The protein below binds the small molecule below.
Small molecule (SMILES): CC(=O)N[C@H]1[C@@H](O[P](=O)(O)O[P](=O)(O)OC[C@H]2O[C@@H](n3ccc(=O)[nH]c3=O)[C@H](O)[C@@H]2O)O[C@H](CO)[C@@H](O)[C@@H]1O

Binding-site contacts:
Ligand atom PB contacts residue MN1 of chain 1.N at 3.2 Å.
Ligand atom O2B contacts residue SER340 of chain 1.D at 3.1 Å (h-bond).
Ligand atom N1 contacts residue PHE203 of chain 1.D at 3.5 Å.
Ligand atom C3' contacts residue ASN272 of chain 1.D at 3.5 Å.
Ligand atom C4 contacts residue TRP65 of chain 1.D at 3.4 Å (hydrophobic).
Ligand atom C4' contacts residue ASP204 of chain 1.D at 3.5 Å.
Ligand atom C2' contacts residue ASP239 of chain 1.D at 3.4 Å.
Ligand atom C6 contacts residue PHE203 of chain 1.D at 3.5 Å (hydrophobic).
Ligand atom O3' contacts residue ARG207 of chain 1.D at 2.8 Å (salt-bridge).
Ligand atom O2A contacts residue TYR88 of chain 1.D at 2.5 Å (h-bond).
Ligand atom N3 contacts residue PHE66 of chain 1.D at 2.7 Å (h-bond).
Ligand atom O1A contacts residue MN1 of chain 1.N at 2.1 Å.
Ligand atom O1A contacts residue ASP241 of chain 1.D at 3.1 Å (salt-bridge).
Ligand atom PA contacts residue MN1 of chain 1.N at 3.4 Å.
Ligand atom O4' contacts residue ARG207 of chain 1.D at 2.9 Å (salt-bridge).
Ligand atom O6' contacts residue ASP204 of chain 1.D at 2.9 Å (salt-bridge).
Ligand atom O3' contacts residue ASN272 of chain 1.D at 2.7 Å (h-bond).
Ligand atom C3' contacts residue ASP239 of chain 1.D at 3.1 Å.
Ligand atom O3B contacts residue ALA240 of chain 1.D at 2.9 Å (h-bond).
Ligand atom N3 contacts residue PHE203 of chain 1.D at 3.5 Å.
Ligand atom C4' contacts residue ASN272 of chain 1.D at 3.5 Å.
Ligand atom O3B contacts residue ASP239 of chain 1.D at 3.5 Å.
Ligand atom O2' contacts residue GLN64 of chain 1.D at 2.6 Å (h-bond).
Ligand atom C2 contacts residue PHE66 of chain 1.D at 3.5 Å (hydrophobic).
Ligand atom O2' contacts residue TYR237 of chain 1.D at 3.3 Å (h-bond).
Ligand atom N2' contacts residue ASP239 of chain 1.D at 2.7 Å (salt-bridge).
Ligand atom O3' contacts residue ASP239 of chain 1.D at 3.1 Å (salt-bridge).
Ligand atom O7' contacts residue GLU271 of chain 1.D at 2.8 Å (salt-bridge).
Ligand atom O3' contacts residue GLY273 of chain 1.D at 3.4 Å (h-bond).
Ligand atom PA contacts residue TYR88 of chain 1.D at 3.4 Å.
Ligand atom O2 contacts residue PHE66 of chain 1.D at 2.9 Å (h-bond).
Ligand atom C5 contacts residue TRP65 of chain 1.D at 3.5 Å (hydrophobic).
Ligand atom O4B contacts residue PHE203 of chain 1.D at 3.4 Å.
Ligand atom O2B contacts residue MN1 of chain 1.N at 1.9 Å.
Ligand atom O1A contacts residue SER340 of chain 1.D at 3.2 Å (h-bond).
Ligand atom C8' contacts residue ASN338 of chain 1.D at 3.5 Å.
Ligand atom O4' contacts residue ASP204 of chain 1.D at 2.7 Å (salt-bridge).
Ligand atom O1A contacts residue TYR88 of chain 1.D at 3.4 Å (h-bond).
Ligand atom C2B contacts residue GLN64 of chain 1.D at 3.1 Å.
Ligand atom O2B contacts residue ASN338 of chain 1.D at 3.0 Å (h-bond).

Sequence of chain 1.D:
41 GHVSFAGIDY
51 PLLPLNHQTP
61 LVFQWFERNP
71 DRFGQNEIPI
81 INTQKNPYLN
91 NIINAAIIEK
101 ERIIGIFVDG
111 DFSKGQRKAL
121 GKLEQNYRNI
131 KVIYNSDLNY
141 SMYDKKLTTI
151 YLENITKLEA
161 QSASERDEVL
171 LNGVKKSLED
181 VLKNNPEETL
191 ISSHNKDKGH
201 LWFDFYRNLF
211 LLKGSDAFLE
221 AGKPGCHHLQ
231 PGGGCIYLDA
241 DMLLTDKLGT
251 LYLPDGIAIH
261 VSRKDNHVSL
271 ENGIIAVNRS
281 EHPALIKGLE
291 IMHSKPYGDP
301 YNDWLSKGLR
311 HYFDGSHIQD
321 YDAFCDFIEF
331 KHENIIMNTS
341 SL